Sequence of chain 1.B:
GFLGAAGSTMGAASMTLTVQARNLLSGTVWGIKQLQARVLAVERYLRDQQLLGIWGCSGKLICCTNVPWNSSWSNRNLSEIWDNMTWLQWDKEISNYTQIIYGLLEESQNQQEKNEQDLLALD

This protein binds this small molecule.
Small molecule (SMILES): CC(=O)N[C@@H]1[C@@H](O)[C@H](O)[C@@H](CO)O[C@H]1O

Binding-site contacts:
Ligand atom C7 contacts residue ASN107 of chain 1.B at 3.3 Å.
Ligand atom C2 contacts residue ASN107 of chain 1.B at 2.5 Å.
Ligand atom C3 contacts residue ASN107 of chain 1.B at 3.8 Å.
Ligand atom O5 contacts residue ASN107 of chain 1.B at 2.4 Å (h-bond).
Ligand atom C6 contacts residue ASN107 of chain 1.B at 4.5 Å.
Ligand atom N2 contacts residue ASN107 of chain 1.B at 2.9 Å (h-bond).
Ligand atom C1 contacts residue ASN107 of chain 1.B at 1.4 Å.
Ligand atom C5 contacts residue ASN107 of chain 1.B at 3.7 Å.
Ligand atom C4 contacts residue ASN107 of chain 1.B at 4.2 Å.
Ligand atom O7 contacts residue ASN107 of chain 1.B at 3.3 Å (h-bond).
Ligand atom C8 contacts residue ASN107 of chain 1.B at 4.4 Å.